Sequence of chain 1.A:
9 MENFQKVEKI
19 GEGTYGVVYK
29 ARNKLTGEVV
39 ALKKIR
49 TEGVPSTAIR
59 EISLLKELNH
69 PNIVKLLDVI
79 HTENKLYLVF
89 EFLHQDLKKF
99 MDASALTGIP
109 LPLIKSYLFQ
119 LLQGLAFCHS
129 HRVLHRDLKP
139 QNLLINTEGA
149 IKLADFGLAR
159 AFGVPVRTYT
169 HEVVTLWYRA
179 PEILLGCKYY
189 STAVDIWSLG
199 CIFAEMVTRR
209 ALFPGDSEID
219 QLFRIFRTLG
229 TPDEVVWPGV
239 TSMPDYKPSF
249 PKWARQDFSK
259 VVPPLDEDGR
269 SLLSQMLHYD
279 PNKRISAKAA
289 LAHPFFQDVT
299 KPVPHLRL

The small molecule below binds the protein below.
Small molecule (SMILES): COc1cc(NCc2cccnc2)c(C(N)=O)cc1[N+](=O)[O-]

Binding-site contacts:
Ligand atom O19 contacts residue LEU91 of chain 1.A at 2.9 Å (h-bond).
Ligand atom C13 contacts residue ILE18 of chain 1.A at 3.7 Å (hydrophobic).
Ligand atom N01 contacts residue LEU91 of chain 1.A at 3.0 Å (h-bond).
Ligand atom C13 contacts residue LEU91 of chain 1.A at 3.8 Å (hydrophobic).
Ligand atom C05 contacts residue ALA39 of chain 1.A at 3.6 Å (hydrophobic).
Ligand atom C08 contacts residue ILE18 of chain 1.A at 3.5 Å (hydrophobic).
Ligand atom O19 contacts residue LEU142 of chain 1.A at 3.8 Å.
Ligand atom C18 contacts residue ILE18 of chain 1.A at 3.5 Å (hydrophobic).
Ligand atom N02 contacts residue GLU89 of chain 1.A at 2.8 Å (salt-bridge).
Ligand atom N02 contacts residue ALA39 of chain 1.A at 3.5 Å.
Ligand atom C06 contacts residue ALA39 of chain 1.A at 3.8 Å (hydrophobic).
Ligand atom C11 contacts residue ALA39 of chain 1.A at 3.5 Å (hydrophobic).
Ligand atom O20 contacts residue LYS41 of chain 1.A at 3.8 Å.
Ligand atom C11 contacts residue LEU142 of chain 1.A at 3.4 Å (hydrophobic).
Ligand atom C12 contacts residue LEU91 of chain 1.A at 3.3 Å (hydrophobic).
Ligand atom C15 contacts residue ILE18 of chain 1.A at 3.7 Å (hydrophobic).
Ligand atom C11 contacts residue GLU89 of chain 1.A at 3.8 Å.
Ligand atom O19 contacts residue PHE90 of chain 1.A at 3.4 Å.
Ligand atom N03 contacts residue ILE18 of chain 1.A at 3.8 Å.
Ligand atom N02 contacts residue LEU142 of chain 1.A at 3.5 Å.
Ligand atom C06 contacts residue LEU142 of chain 1.A at 3.6 Å (hydrophobic).
Ligand atom C14 contacts residue HIS92 of chain 1.A at 3.6 Å.
Ligand atom C16 contacts residue ILE18 of chain 1.A at 3.6 Å (hydrophobic).
Ligand atom C18 contacts residue VAL26 of chain 1.A at 3.6 Å (hydrophobic).
Ligand atom N03 contacts residue HIS92 of chain 1.A at 3.8 Å.
Ligand atom C11 contacts residue LEU91 of chain 1.A at 3.9 Å (hydrophobic).
Ligand atom O19 contacts residue ALA39 of chain 1.A at 3.9 Å.
Ligand atom C14 contacts residue LEU91 of chain 1.A at 3.4 Å (hydrophobic).
Ligand atom C12 contacts residue LEU142 of chain 1.A at 3.7 Å (hydrophobic).
Ligand atom C07 contacts residue LEU142 of chain 1.A at 3.9 Å (hydrophobic).
Ligand atom C09 contacts residue ILE18 of chain 1.A at 3.9 Å (hydrophobic).
Ligand atom C17 contacts residue ILE18 of chain 1.A at 3.6 Å (hydrophobic).
Ligand atom C14 contacts residue PHE90 of chain 1.A at 3.7 Å (hydrophobic).
Ligand atom O19 contacts residue GLU89 of chain 1.A at 3.8 Å.
Ligand atom O21 contacts residue VAL26 of chain 1.A at 3.2 Å.
Ligand atom C10 contacts residue VAL26 of chain 1.A at 3.5 Å (hydrophobic).
Ligand atom C14 contacts residue ILE18 of chain 1.A at 3.8 Å (hydrophobic).
Ligand atom N01 contacts residue LEU142 of chain 1.A at 3.9 Å.
Ligand atom N04 contacts residue VAL26 of chain 1.A at 3.3 Å.
Ligand atom O20 contacts residue VAL26 of chain 1.A at 3.3 Å.